Binding-site contacts:
Ligand atom C4 contacts residue ASN127 of chain 1.A at 4.2 Å.
Ligand atom N2 contacts residue ASN127 of chain 1.A at 3.5 Å (h-bond).
Ligand atom O3 contacts residue ASN127 of chain 1.A at 3.6 Å (h-bond).
Ligand atom C1 contacts residue ASN115 of chain 1.A at 4.1 Å.
Ligand atom C2 contacts residue ASN127 of chain 1.A at 2.5 Å.
Ligand atom O5 contacts residue ASN127 of chain 1.A at 2.4 Å (h-bond).
Ligand atom O3 contacts residue LYS117 of chain 1.A at 3.9 Å.
Ligand atom C1 contacts residue ASN127 of chain 1.A at 1.4 Å.
Ligand atom O7 contacts residue HIS44 of chain 1.A at 4.3 Å.
Ligand atom O5 contacts residue ASN115 of chain 1.A at 3.5 Å.
Ligand atom C7 contacts residue HIS44 of chain 1.A at 4.3 Å.
Ligand atom C5 contacts residue ASN127 of chain 1.A at 3.6 Å.
Ligand atom O6 contacts residue ASN115 of chain 1.A at 3.7 Å.
Ligand atom C7 contacts residue ASN127 of chain 1.A at 4.0 Å.
Ligand atom C8 contacts residue HIS44 of chain 1.A at 4.2 Å.
Ligand atom C3 contacts residue ASN127 of chain 1.A at 3.6 Å.
Ligand atom C6 contacts residue ASN115 of chain 1.A at 4.1 Å.
Ligand atom O7 contacts residue ASN127 of chain 1.A at 3.7 Å.

Sequence of chain 1.A:
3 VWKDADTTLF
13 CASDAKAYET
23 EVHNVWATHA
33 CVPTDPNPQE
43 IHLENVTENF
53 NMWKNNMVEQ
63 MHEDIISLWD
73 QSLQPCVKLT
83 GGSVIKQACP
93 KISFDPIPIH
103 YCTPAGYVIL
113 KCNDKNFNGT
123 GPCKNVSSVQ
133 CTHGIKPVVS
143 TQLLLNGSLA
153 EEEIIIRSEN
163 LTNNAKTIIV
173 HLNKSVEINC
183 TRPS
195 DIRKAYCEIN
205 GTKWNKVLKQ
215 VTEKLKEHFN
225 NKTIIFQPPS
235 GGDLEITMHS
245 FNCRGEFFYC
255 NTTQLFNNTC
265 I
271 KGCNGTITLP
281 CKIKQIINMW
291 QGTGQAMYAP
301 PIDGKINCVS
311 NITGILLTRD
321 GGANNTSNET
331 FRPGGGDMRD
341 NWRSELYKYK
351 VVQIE

This small molecule binds to this protein.
Small molecule (SMILES): CC(=O)N[C@@H]1[C@@H](O)[C@H](O)[C@@H](CO)O[C@H]1O